Binding-site contacts:
Ligand atom C2 contacts residue ASP140 of chain 1.A at 3.9 Å.
Ligand atom C6 contacts residue TYR48 of chain 1.A at 3.8 Å (hydrophobic).
Ligand atom O6 contacts residue PHE1 of chain 1.A at 2.7 Å (h-bond).
Ligand atom O4 contacts residue ASP54 of chain 1.A at 2.5 Å (salt-bridge).
Ligand atom O6 contacts residue ASP54 of chain 1.A at 2.6 Å (salt-bridge).
Ligand atom O4 contacts residue ILE52 of chain 1.A at 3.7 Å.
Ligand atom C3 contacts residue ASN135 of chain 1.A at 3.9 Å.
Ligand atom C4 contacts residue GLN133 of chain 1.A at 3.7 Å.
Ligand atom CAO contacts residue TYR137 of chain 1.A at 3.8 Å (hydrophobic).
Ligand atom F3 contacts residue GLN133 of chain 1.A at 3.0 Å.
Ligand atom O6 contacts residue TYR48 of chain 1.A at 4.0 Å.
Ligand atom C2 contacts residue PHE1 of chain 1.A at 3.8 Å (hydrophobic).
Ligand atom C5 contacts residue ILE52 of chain 1.A at 3.9 Å (hydrophobic).
Ligand atom F3 contacts residue ASN135 of chain 1.A at 3.8 Å.
Ligand atom O5 contacts residue ASP47 of chain 1.A at 4.0 Å.
Ligand atom C6 contacts residue ASP47 of chain 1.A at 3.8 Å.
Ligand atom CAN contacts residue TYR48 of chain 1.A at 3.9 Å (hydrophobic).
Ligand atom O4 contacts residue GLN133 of chain 1.A at 3.3 Å (h-bond).
Ligand atom O4 contacts residue ASN135 of chain 1.A at 2.9 Å (h-bond).
Ligand atom C6 contacts residue PHE1 of chain 1.A at 3.7 Å (hydrophobic).
Ligand atom O2 contacts residue ILE13 of chain 1.A at 3.5 Å.
Ligand atom O5 contacts residue PHE1 of chain 1.A at 3.0 Å (h-bond).
Ligand atom C4 contacts residue PHE1 of chain 1.A at 3.7 Å (hydrophobic).
Ligand atom C3 contacts residue GLN133 of chain 1.A at 3.9 Å.
Ligand atom CAP contacts residue TYR48 of chain 1.A at 3.6 Å (hydrophobic).
Ligand atom CAO contacts residue TYR48 of chain 1.A at 3.8 Å (hydrophobic).
Ligand atom C6 contacts residue ASN46 of chain 1.A at 3.4 Å.
Ligand atom C6 contacts residue ASP54 of chain 1.A at 3.4 Å.
Ligand atom F3 contacts residue ASP140 of chain 1.A at 3.2 Å.
Ligand atom O2 contacts residue PHE1 of chain 1.A at 2.9 Å (h-bond).
Ligand atom O6 contacts residue ASN46 of chain 1.A at 3.2 Å (h-bond).
Ligand atom C5 contacts residue PHE1 of chain 1.A at 3.6 Å (hydrophobic).
Ligand atom C4 contacts residue ASP54 of chain 1.A at 3.4 Å.
Ligand atom F3 contacts residue PHE142 of chain 1.A at 3.4 Å.
Ligand atom CAQ contacts residue TYR137 of chain 1.A at 3.5 Å (hydrophobic).
Ligand atom C3 contacts residue ASP140 of chain 1.A at 3.3 Å.
Ligand atom O6 contacts residue ASP47 of chain 1.A at 2.9 Å (salt-bridge).
Ligand atom C2 contacts residue ILE13 of chain 1.A at 3.8 Å (hydrophobic).
Ligand atom CAQ contacts residue TYR48 of chain 1.A at 3.7 Å (hydrophobic).
Ligand atom C1 contacts residue PHE1 of chain 1.A at 3.8 Å (hydrophobic).

Sequence of chain 1.A:
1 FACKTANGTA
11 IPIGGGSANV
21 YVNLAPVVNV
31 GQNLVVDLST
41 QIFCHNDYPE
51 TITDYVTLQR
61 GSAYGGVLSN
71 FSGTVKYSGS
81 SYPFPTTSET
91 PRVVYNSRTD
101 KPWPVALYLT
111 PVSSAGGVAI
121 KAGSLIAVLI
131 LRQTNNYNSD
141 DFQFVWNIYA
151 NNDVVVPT

A protein and the small-molecule ligand that binds it are described below.
Small molecule (SMILES): CCCCCCCO[C@H]1O[C@H](CO)[C@@H](O)[C@H](F)[C@@H]1O